Binding-site contacts:
Ligand atom C contacts residue FE21 of chain 1.I at 2.9 Å.
Ligand atom N contacts residue GLU186 of chain 1.B at 3.0 Å (salt-bridge).
Ligand atom NE1 contacts residue MET149 of chain 1.B at 2.8 Å (h-bond).
Ligand atom O contacts residue PHE54 of chain 1.B at 3.7 Å.
Ligand atom OXT contacts residue HIS89 of chain 1.B at 2.9 Å.
Ligand atom CE2 contacts residue GLY153 of chain 1.B at 3.5 Å.
Ligand atom C contacts residue PHE58 of chain 1.B at 4.0 Å (hydrophobic).
Ligand atom CD1 contacts residue GLU150 of chain 1.B at 3.6 Å.
Ligand atom CZ2 contacts residue MET149 of chain 1.B at 3.5 Å (hydrophobic).
Ligand atom NE1 contacts residue GLY153 of chain 1.B at 3.4 Å.
Ligand atom CE2 contacts residue MET149 of chain 1.B at 3.4 Å (hydrophobic).
Ligand atom CZ3 contacts residue PHE54 of chain 1.B at 3.4 Å (hydrophobic).
Ligand atom C contacts residue TYR177 of chain 1.B at 3.3 Å (hydrophobic).
Ligand atom N contacts residue HIS182 of chain 1.B at 3.1 Å (h-bond).
Ligand atom CB contacts residue PHE58 of chain 1.B at 3.3 Å (hydrophobic).
Ligand atom CD1 contacts residue PHE58 of chain 1.B at 3.8 Å (hydrophobic).
Ligand atom CZ2 contacts residue ILE156 of chain 1.B at 3.8 Å (hydrophobic).
Ligand atom CA contacts residue HIS182 of chain 1.B at 4.0 Å.
Ligand atom N contacts residue FE21 of chain 1.I at 2.1 Å.
Ligand atom CB contacts residue FE21 of chain 1.I at 3.9 Å.
Ligand atom CA contacts residue FE21 of chain 1.I at 3.0 Å.
Ligand atom CG contacts residue PHE54 of chain 1.B at 3.8 Å (hydrophobic).
Ligand atom N contacts residue PHE157 of chain 1.B at 3.9 Å.
Ligand atom CD1 contacts residue GLY153 of chain 1.B at 3.9 Å.
Ligand atom OXT contacts residue FE21 of chain 1.I at 2.1 Å.
Ligand atom CG contacts residue PHE58 of chain 1.B at 4.0 Å (hydrophobic).
Ligand atom CZ3 contacts residue ILE156 of chain 1.B at 3.7 Å (hydrophobic).
Ligand atom CD2 contacts residue PHE54 of chain 1.B at 3.2 Å (hydrophobic).
Ligand atom CH2 contacts residue LEU126 of chain 1.B at 3.9 Å (hydrophobic).
Ligand atom OXT contacts residue TYR177 of chain 1.B at 3.6 Å.
Ligand atom CA contacts residue PHE157 of chain 1.B at 3.6 Å (hydrophobic).
Ligand atom O contacts residue PHE58 of chain 1.B at 4.0 Å.
Ligand atom CE3 contacts residue PHE54 of chain 1.B at 2.8 Å (hydrophobic).
Ligand atom OXT contacts residue HIS182 of chain 1.B at 3.2 Å (h-bond).
Ligand atom CZ2 contacts residue GLY153 of chain 1.B at 3.8 Å.
Ligand atom O contacts residue TYR177 of chain 1.B at 2.5 Å (h-bond).
Ligand atom CB contacts residue PHE54 of chain 1.B at 3.8 Å (hydrophobic).
Ligand atom CH2 contacts residue ILE156 of chain 1.B at 3.2 Å (hydrophobic).
Ligand atom C contacts residue HIS182 of chain 1.B at 3.8 Å.
Ligand atom CD1 contacts residue MET149 of chain 1.B at 3.8 Å (hydrophobic).

A small-molecule ligand and the protein it binds are described below.
Small molecule (SMILES): N[C@@H](Cc1c[nH]c2ccccc12)C(=O)O

Sequence of chain 1.B:
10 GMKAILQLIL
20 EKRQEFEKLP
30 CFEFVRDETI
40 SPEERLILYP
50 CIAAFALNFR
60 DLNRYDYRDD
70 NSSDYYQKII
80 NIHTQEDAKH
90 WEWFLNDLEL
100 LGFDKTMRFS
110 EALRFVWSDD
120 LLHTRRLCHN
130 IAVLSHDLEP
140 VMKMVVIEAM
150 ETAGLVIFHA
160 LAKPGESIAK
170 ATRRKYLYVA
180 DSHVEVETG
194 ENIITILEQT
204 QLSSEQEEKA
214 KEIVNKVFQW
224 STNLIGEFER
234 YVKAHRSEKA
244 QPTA